Binding-site contacts:
Ligand atom C5 contacts residue THR206 of chain 1.A at 4.0 Å.
Ligand atom C1 contacts residue ASN204 of chain 1.A at 1.4 Å.
Ligand atom O3 contacts residue ASN204 of chain 1.A at 4.4 Å.
Ligand atom C6 contacts residue LYS207 of chain 1.A at 4.1 Å.
Ligand atom C1 contacts residue THR206 of chain 1.A at 4.2 Å.
Ligand atom C1 contacts residue LYS207 of chain 1.A at 3.8 Å.
Ligand atom C2 contacts residue ASN204 of chain 1.A at 2.3 Å.
Ligand atom O7 contacts residue ASN204 of chain 1.A at 4.5 Å.
Ligand atom C5 contacts residue LYS207 of chain 1.A at 4.2 Å.
Ligand atom O5 contacts residue THR206 of chain 1.A at 3.8 Å.
Ligand atom C4 contacts residue ASN204 of chain 1.A at 4.1 Å.
Ligand atom O3 contacts residue LYS207 of chain 1.A at 4.1 Å.
Ligand atom C2 contacts residue LYS207 of chain 1.A at 4.3 Å.
Ligand atom O6 contacts residue LYS207 of chain 1.A at 3.5 Å.
Ligand atom N2 contacts residue ASN204 of chain 1.A at 2.9 Å (h-bond).
Ligand atom O5 contacts residue ASN204 of chain 1.A at 2.3 Å (h-bond).
Ligand atom C3 contacts residue ASN204 of chain 1.A at 3.7 Å.
Ligand atom C7 contacts residue ASN204 of chain 1.A at 4.0 Å.
Ligand atom C5 contacts residue ASN204 of chain 1.A at 3.5 Å.
Ligand atom C4 contacts residue LYS207 of chain 1.A at 4.3 Å.
Ligand atom C6 contacts residue THR206 of chain 1.A at 3.5 Å.
Ligand atom C3 contacts residue LYS207 of chain 1.A at 4.5 Å.
Ligand atom O5 contacts residue LYS207 of chain 1.A at 3.0 Å.

Sequence of chain 1.A:
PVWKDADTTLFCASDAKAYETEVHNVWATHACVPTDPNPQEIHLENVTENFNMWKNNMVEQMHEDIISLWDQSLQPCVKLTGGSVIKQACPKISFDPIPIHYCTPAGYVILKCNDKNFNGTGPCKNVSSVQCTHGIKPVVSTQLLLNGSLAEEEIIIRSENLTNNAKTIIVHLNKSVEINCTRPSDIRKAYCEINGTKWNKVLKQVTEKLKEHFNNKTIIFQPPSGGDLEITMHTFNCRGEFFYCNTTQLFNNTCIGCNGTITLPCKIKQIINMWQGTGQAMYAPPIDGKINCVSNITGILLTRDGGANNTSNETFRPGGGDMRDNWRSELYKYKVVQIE

This protein binds this small molecule.
Small molecule (SMILES): CC(=O)N[C@@H]1[C@@H](O)[C@H](O)[C@@H](CO)O[C@H]1O